Sequence of chain 1.H:
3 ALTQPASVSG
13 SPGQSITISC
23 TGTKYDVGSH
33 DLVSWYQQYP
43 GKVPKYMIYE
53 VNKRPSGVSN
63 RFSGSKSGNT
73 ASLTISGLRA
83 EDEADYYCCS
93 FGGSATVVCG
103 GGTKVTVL

The small molecule below binds the protein below.
Small molecule (SMILES): CC(=O)N[C@H]1[C@H](OC[C@H]2OC[C@H](NC(C)=O)[C@@H](O)[C@@H]2O)O[C@H](CO)[C@@H](O)[C@@H]1O

Binding-site contacts:
Ligand atom N2 contacts residue ASN400 of chain 1.E at 2.8 Å (h-bond).
Ligand atom C4 contacts residue ASN400 of chain 1.E at 4.1 Å.
Ligand atom C8 contacts residue ASP33 of chain 1.H at 3.3 Å.
Ligand atom C8 contacts residue LEU34 of chain 1.H at 4.3 Å (hydrophobic).
Ligand atom C8 contacts residue HIS32 of chain 1.H at 3.5 Å.
Ligand atom C3 contacts residue ASN400 of chain 1.E at 3.8 Å.
Ligand atom C7 contacts residue ASN400 of chain 1.E at 2.8 Å.
Ligand atom C5 contacts residue ASN400 of chain 1.E at 3.6 Å.
Ligand atom O5 contacts residue ASN400 of chain 1.E at 2.4 Å (h-bond).
Ligand atom O7 contacts residue ASN400 of chain 1.E at 2.6 Å.
Ligand atom C2 contacts residue ASN400 of chain 1.E at 2.4 Å.
Ligand atom O5 contacts residue THR402 of chain 1.E at 4.3 Å.
Ligand atom C7 contacts residue HIS32 of chain 1.H at 4.1 Å.
Ligand atom O7 contacts residue HIS32 of chain 1.H at 3.7 Å.
Ligand atom C1 contacts residue ASN400 of chain 1.E at 1.6 Å.
Ligand atom C8 contacts residue ASN400 of chain 1.E at 2.8 Å.
Ligand atom C2 contacts residue THR402 of chain 1.E at 4.4 Å.
Ligand atom O7 contacts residue GLY399 of chain 1.E at 4.2 Å.

Sequence of chain 1.E:
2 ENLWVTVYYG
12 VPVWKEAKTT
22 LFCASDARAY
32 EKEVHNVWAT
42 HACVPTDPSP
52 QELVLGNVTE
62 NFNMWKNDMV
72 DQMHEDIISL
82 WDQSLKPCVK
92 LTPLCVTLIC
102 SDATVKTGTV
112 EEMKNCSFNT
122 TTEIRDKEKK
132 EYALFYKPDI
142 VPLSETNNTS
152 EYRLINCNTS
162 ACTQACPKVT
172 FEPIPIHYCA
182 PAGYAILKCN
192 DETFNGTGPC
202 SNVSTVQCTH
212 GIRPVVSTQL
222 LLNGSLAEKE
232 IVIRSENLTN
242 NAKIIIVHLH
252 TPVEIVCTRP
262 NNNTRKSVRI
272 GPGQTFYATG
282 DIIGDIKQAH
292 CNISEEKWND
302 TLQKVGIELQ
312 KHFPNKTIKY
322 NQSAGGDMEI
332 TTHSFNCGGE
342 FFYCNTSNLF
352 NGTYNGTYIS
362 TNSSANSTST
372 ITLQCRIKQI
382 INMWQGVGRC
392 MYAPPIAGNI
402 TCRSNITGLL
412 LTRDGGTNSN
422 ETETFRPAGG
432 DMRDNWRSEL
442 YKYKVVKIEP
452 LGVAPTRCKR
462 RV